Sequence of chain 1.CA:
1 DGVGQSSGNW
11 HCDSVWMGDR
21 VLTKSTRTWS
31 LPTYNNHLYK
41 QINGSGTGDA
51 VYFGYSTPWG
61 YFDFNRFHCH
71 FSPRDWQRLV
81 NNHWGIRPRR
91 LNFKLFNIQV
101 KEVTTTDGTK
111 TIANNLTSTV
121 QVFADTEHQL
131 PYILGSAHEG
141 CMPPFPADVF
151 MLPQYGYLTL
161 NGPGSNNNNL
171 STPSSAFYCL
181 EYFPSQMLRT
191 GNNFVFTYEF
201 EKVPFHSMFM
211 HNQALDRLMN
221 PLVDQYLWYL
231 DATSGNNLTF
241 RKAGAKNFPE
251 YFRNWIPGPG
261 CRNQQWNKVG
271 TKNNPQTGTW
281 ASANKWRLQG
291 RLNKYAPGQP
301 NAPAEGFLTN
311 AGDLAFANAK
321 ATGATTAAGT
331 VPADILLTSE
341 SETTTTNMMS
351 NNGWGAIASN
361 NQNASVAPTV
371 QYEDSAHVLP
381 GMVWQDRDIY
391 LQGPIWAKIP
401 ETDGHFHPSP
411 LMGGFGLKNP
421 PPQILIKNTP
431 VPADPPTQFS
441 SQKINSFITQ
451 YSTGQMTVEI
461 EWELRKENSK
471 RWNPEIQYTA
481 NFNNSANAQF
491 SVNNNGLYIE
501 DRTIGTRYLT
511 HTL

Binding-site contacts:
Ligand atom C4 contacts residue PRO408 of chain 1.CA at 3.9 Å (hydrophobic).
Ligand atom N6 contacts residue GLY414 of chain 1.CA at 4.4 Å.
Ligand atom N1 contacts residue GLY416 of chain 1.CA at 3.1 Å (h-bond).
Ligand atom C8 contacts residue PRO408 of chain 1.CA at 4.4 Å (hydrophobic).
Ligand atom N9 contacts residue HIS407 of chain 1.CA at 4.4 Å.
Ligand atom C2 contacts residue GLY416 of chain 1.CA at 3.6 Å.
Ligand atom O2P contacts residue HIS407 of chain 1.CA at 4.1 Å.
Ligand atom N6 contacts residue SER409 of chain 1.CA at 3.3 Å (h-bond).
Ligand atom C1' contacts residue PRO408 of chain 1.CA at 3.9 Å (hydrophobic).
Ligand atom C6 contacts residue SER409 of chain 1.CA at 3.8 Å.
Ligand atom C5 contacts residue SER409 of chain 1.CA at 3.7 Å.
Ligand atom N6 contacts residue PHE415 of chain 1.CA at 4.4 Å.
Ligand atom C8 contacts residue SER409 of chain 1.CA at 4.2 Å.
Ligand atom O2P contacts residue GLY404 of chain 1.OA at 4.2 Å.
Ligand atom C6 contacts residue PRO204 of chain 1.CA at 4.3 Å (hydrophobic).
Ligand atom C2 contacts residue ILE399 of chain 1.CA at 4.3 Å (hydrophobic).
Ligand atom C2 contacts residue PRO408 of chain 1.CA at 4.0 Å (hydrophobic).
Ligand atom N3 contacts residue PRO408 of chain 1.CA at 3.6 Å.
Ligand atom N6 contacts residue PRO408 of chain 1.CA at 4.0 Å.
Ligand atom N7 contacts residue SER409 of chain 1.CA at 3.2 Å (h-bond).
Ligand atom C5 contacts residue PRO408 of chain 1.CA at 4.2 Å (hydrophobic).
Ligand atom C6 contacts residue PRO408 of chain 1.CA at 3.8 Å (hydrophobic).
Ligand atom C6 contacts residue GLY416 of chain 1.CA at 4.2 Å.
Ligand atom N6 contacts residue GLY416 of chain 1.CA at 3.7 Å.
Ligand atom O1P contacts residue HIS405 of chain 1.OA at 3.9 Å.
Ligand atom C2' contacts residue PRO408 of chain 1.CA at 4.3 Å (hydrophobic).
Ligand atom O2P contacts residue ASP403 of chain 1.OA at 3.9 Å.
Ligand atom N7 contacts residue PRO204 of chain 1.CA at 4.1 Å.
Ligand atom C8 contacts residue HIS407 of chain 1.CA at 3.4 Å.
Ligand atom N6 contacts residue PRO204 of chain 1.CA at 4.4 Å.
Ligand atom C2' contacts residue HIS407 of chain 1.CA at 4.0 Å.
Ligand atom N1 contacts residue PRO408 of chain 1.CA at 3.8 Å.
Ligand atom C5 contacts residue PRO204 of chain 1.CA at 4.1 Å (hydrophobic).
Ligand atom N9 contacts residue PRO408 of chain 1.CA at 3.8 Å.
Ligand atom N7 contacts residue HIS407 of chain 1.CA at 3.8 Å.

This small molecule binds to this protein.
Small molecule (SMILES): Nc1ncnc2c1ncn2[C@H]1C[C@H](O)[C@@H](COP(=O)(O)O)O1

Sequence of chain 1.OA:
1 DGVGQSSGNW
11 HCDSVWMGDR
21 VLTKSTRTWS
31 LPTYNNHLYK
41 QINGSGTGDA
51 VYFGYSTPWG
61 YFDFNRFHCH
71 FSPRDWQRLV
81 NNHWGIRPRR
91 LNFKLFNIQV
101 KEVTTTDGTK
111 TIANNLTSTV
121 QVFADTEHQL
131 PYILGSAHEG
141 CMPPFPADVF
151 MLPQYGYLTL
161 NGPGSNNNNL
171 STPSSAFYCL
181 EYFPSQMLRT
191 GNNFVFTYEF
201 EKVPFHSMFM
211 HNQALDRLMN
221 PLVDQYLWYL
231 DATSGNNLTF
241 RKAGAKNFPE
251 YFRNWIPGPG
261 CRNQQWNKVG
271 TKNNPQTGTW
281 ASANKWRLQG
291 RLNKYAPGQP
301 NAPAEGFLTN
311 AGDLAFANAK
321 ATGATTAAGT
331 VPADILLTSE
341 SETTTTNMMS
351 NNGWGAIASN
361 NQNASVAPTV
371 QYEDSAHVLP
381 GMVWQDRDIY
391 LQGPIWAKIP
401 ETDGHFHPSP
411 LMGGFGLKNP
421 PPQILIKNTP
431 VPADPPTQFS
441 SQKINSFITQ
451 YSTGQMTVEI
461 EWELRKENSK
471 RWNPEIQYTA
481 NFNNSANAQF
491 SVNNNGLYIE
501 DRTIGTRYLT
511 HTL